The small molecule below binds the protein below.
Small molecule (SMILES): CC(=O)N[C@@H]1[C@@H](O)[C@H](O)[C@@H](CO)O[C@H]1O

Binding-site contacts:
Ligand atom C1 contacts residue ILE211 of chain 20.B at 4.1 Å (hydrophobic).
Ligand atom C7 contacts residue ASN212 of chain 20.B at 3.9 Å.
Ligand atom C2 contacts residue ASN212 of chain 20.B at 2.5 Å.
Ligand atom O6 contacts residue ASN212 of chain 20.B at 4.4 Å.
Ligand atom N2 contacts residue ILE211 of chain 20.B at 4.0 Å.
Ligand atom O7 contacts residue ASN212 of chain 20.B at 4.5 Å.
Ligand atom C4 contacts residue ASN212 of chain 20.B at 4.2 Å.
Ligand atom N2 contacts residue ASN212 of chain 20.B at 2.9 Å (h-bond).
Ligand atom C1 contacts residue ASN212 of chain 20.B at 1.4 Å.
Ligand atom O5 contacts residue ASN212 of chain 20.B at 2.4 Å (h-bond).
Ligand atom C5 contacts residue ASN212 of chain 20.B at 3.7 Å.
Ligand atom C3 contacts residue ASN212 of chain 20.B at 3.8 Å.

Sequence of chain 20.B:
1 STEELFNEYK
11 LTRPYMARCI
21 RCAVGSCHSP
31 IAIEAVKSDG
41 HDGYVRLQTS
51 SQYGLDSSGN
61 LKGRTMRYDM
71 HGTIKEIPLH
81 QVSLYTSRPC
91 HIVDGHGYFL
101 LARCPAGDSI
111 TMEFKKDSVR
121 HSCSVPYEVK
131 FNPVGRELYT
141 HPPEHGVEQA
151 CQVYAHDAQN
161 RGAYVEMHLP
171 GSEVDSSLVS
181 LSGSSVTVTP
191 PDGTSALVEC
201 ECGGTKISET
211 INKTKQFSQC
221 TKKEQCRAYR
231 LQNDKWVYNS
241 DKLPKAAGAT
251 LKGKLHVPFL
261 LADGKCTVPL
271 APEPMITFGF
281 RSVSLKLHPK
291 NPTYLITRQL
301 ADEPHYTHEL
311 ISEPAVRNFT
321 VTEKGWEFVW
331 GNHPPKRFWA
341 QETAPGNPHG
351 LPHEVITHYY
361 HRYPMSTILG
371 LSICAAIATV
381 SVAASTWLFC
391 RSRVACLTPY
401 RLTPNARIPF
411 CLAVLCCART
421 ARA